Sequence of chain 1.A:
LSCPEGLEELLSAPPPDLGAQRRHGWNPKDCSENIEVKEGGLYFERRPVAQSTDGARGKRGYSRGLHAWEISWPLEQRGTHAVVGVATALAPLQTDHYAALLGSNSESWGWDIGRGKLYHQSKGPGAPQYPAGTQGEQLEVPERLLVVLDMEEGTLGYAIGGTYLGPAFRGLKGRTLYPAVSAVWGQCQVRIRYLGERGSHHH

A small-molecule ligand and the protein it binds are described below.
Small molecule (SMILES): CC[C@H](C)[C@@H]1NC(=O)[C@H](CC(=O)O)NC(=O)CNC(=O)[C@H](CCCN=C(N)N)NC(=O)[C@H](CC(N)=O)NC(=O)[C@H](CC(N)=O)NC(=O)[C@H](CC(N)=O)NC1=O

Binding-site contacts:
Ligand atom ND2 contacts residue VAL187 of chain 1.A at 3.0 Å (h-bond).
Ligand atom OD1 contacts residue TYR101 of chain 1.A at 3.4 Å (h-bond).
Ligand atom CG contacts residue GLY189 of chain 1.A at 3.8 Å.
Ligand atom O contacts residue GLY189 of chain 1.A at 2.9 Å (h-bond).
Ligand atom CB contacts residue VAL187 of chain 1.A at 3.4 Å (hydrophobic).
Ligand atom ND2 contacts residue GLN190 of chain 1.A at 3.8 Å.
Ligand atom OD2 contacts residue TYR101 of chain 1.A at 2.4 Å (h-bond).
Ligand atom CB contacts residue TRP188 of chain 1.A at 3.5 Å (hydrophobic).
Ligand atom CB contacts residue VAL52 of chain 1.A at 3.5 Å (hydrophobic).
Ligand atom N contacts residue PRO51 of chain 1.A at 3.8 Å.
Ligand atom CA contacts residue PRO51 of chain 1.A at 3.6 Å (hydrophobic).
Ligand atom ND2 contacts residue THR83 of chain 1.A at 2.9 Å (h-bond).
Ligand atom CG contacts residue ARG49 of chain 1.A at 3.5 Å.
Ligand atom ND2 contacts residue GLY189 of chain 1.A at 2.8 Å (h-bond).
Ligand atom O contacts residue PRO51 of chain 1.A at 3.8 Å.
Ligand atom ND2 contacts residue VAL52 of chain 1.A at 3.4 Å (h-bond).
Ligand atom CG contacts residue TYR101 of chain 1.A at 3.3 Å (hydrophobic).
Ligand atom C contacts residue TRP188 of chain 1.A at 3.5 Å (hydrophobic).
Ligand atom OD1 contacts residue PRO51 of chain 1.A at 3.2 Å.
Ligand atom CG contacts residue THR83 of chain 1.A at 3.6 Å.
Ligand atom CG contacts residue TYR101 of chain 1.A at 3.8 Å (hydrophobic).
Ligand atom ND2 contacts residue ARG49 of chain 1.A at 3.5 Å (salt-bridge).
Ligand atom O contacts residue TRP188 of chain 1.A at 3.7 Å.
Ligand atom OD1 contacts residue VAL187 of chain 1.A at 3.4 Å.
Ligand atom OD1 contacts residue VAL52 of chain 1.A at 3.4 Å (h-bond).
Ligand atom CG contacts residue TRP188 of chain 1.A at 3.8 Å (hydrophobic).
Ligand atom ND2 contacts residue TYR101 of chain 1.A at 2.9 Å (h-bond).
Ligand atom OD1 contacts residue GLY189 of chain 1.A at 3.1 Å.
Ligand atom OD1 contacts residue ARG49 of chain 1.A at 2.8 Å (salt-bridge).
Ligand atom ND2 contacts residue TRP188 of chain 1.A at 3.7 Å.
Ligand atom O contacts residue TRP188 of chain 1.A at 3.4 Å.
Ligand atom O contacts residue VAL187 of chain 1.A at 3.6 Å.
Ligand atom CB contacts residue PRO51 of chain 1.A at 3.6 Å (hydrophobic).
Ligand atom OD1 contacts residue THR83 of chain 1.A at 2.9 Å (h-bond).
Ligand atom CG contacts residue VAL187 of chain 1.A at 3.5 Å (hydrophobic).
Ligand atom OD1 contacts residue GLY82 of chain 1.A at 3.2 Å.
Ligand atom CB contacts residue TYR101 of chain 1.A at 3.7 Å (hydrophobic).
Ligand atom CG contacts residue VAL52 of chain 1.A at 3.2 Å (hydrophobic).
Ligand atom CA contacts residue TRP188 of chain 1.A at 3.6 Å (hydrophobic).
Ligand atom CB contacts residue ALA53 of chain 1.A at 3.6 Å (hydrophobic).